The small molecule below binds the protein below.
Small molecule (SMILES): O=C(O)CC[N+](=O)[O-]

Binding-site contacts:
Ligand atom O3 contacts residue ALA355 of chain 1.A at 3.9 Å.
Ligand atom O1 contacts residue TRP357 of chain 1.A at 3.5 Å.
Ligand atom C2 contacts residue LEU401 of chain 1.A at 3.8 Å (hydrophobic).
Ligand atom O1 contacts residue VAL362 of chain 1.A at 3.3 Å.
Ligand atom O4 contacts residue ARG361 of chain 1.A at 4.1 Å.
Ligand atom N1 contacts residue ALA355 of chain 1.A at 4.4 Å.
Ligand atom C1 contacts residue LEU401 of chain 1.A at 4.4 Å (hydrophobic).
Ligand atom N1 contacts residue ARG356 of chain 1.A at 4.5 Å.
Ligand atom O4 contacts residue TYR318 of chain 1.A at 4.1 Å.
Ligand atom O3 contacts residue ARG356 of chain 1.A at 3.8 Å.
Ligand atom O2 contacts residue ARG361 of chain 1.A at 3.0 Å (salt-bridge).
Ligand atom O1 contacts residue LEU401 of chain 1.A at 3.9 Å.
Ligand atom O3 contacts residue ASP354 of chain 1.A at 3.7 Å.
Ligand atom C1 contacts residue ARG361 of chain 1.A at 4.0 Å.
Ligand atom O3 contacts residue TYR318 of chain 1.A at 3.8 Å.
Ligand atom C2 contacts residue ARG361 of chain 1.A at 4.2 Å.
Ligand atom C1 contacts residue TRP357 of chain 1.A at 3.8 Å (hydrophobic).
Ligand atom O2 contacts residue ASP358 of chain 1.A at 3.0 Å (salt-bridge).
Ligand atom C3 contacts residue ARG356 of chain 1.A at 4.1 Å.
Ligand atom N1 contacts residue TYR318 of chain 1.A at 3.6 Å (h-bond).
Ligand atom O1 contacts residue ASP358 of chain 1.A at 4.2 Å.
Ligand atom C3 contacts residue TYR318 of chain 1.A at 3.4 Å (hydrophobic).
Ligand atom C1 contacts residue ASP358 of chain 1.A at 4.0 Å.
Ligand atom O3 contacts residue ARG361 of chain 1.A at 3.0 Å (salt-bridge).
Ligand atom O2 contacts residue TRP357 of chain 1.A at 3.8 Å.
Ligand atom C3 contacts residue ALA355 of chain 1.A at 4.3 Å (hydrophobic).
Ligand atom N1 contacts residue ARG361 of chain 1.A at 3.5 Å (salt-bridge).
Ligand atom C3 contacts residue ARG361 of chain 1.A at 3.7 Å.
Ligand atom C2 contacts residue TRP357 of chain 1.A at 4.0 Å (hydrophobic).
Ligand atom O2 contacts residue ARG356 of chain 1.A at 4.2 Å.
Ligand atom C3 contacts residue TRP357 of chain 1.A at 4.2 Å (hydrophobic).
Ligand atom C1 contacts residue VAL362 of chain 1.A at 4.4 Å (hydrophobic).

Sequence of chain 1.A:
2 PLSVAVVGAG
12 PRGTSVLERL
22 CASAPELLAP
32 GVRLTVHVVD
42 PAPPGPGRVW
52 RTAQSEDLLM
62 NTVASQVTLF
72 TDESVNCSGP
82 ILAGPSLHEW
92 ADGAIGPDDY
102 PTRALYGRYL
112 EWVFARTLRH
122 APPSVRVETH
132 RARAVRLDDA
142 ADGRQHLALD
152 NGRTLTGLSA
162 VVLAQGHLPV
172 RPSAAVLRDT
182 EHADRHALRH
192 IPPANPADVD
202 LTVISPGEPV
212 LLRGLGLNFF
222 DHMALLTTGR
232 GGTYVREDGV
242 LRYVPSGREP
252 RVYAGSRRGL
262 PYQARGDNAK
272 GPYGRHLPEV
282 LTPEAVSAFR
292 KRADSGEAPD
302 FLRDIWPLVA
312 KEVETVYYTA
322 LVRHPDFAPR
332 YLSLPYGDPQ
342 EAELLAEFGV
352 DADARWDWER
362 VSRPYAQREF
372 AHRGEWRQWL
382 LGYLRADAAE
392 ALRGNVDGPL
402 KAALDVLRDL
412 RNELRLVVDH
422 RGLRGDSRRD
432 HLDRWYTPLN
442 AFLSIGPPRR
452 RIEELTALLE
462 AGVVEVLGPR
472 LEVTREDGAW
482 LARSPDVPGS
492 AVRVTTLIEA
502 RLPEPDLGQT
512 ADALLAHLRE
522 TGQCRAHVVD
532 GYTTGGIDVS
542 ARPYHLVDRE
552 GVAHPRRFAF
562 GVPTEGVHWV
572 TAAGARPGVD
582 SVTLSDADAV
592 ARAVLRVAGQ